Binding-site contacts:
Ligand atom C3 contacts residue ASN288 of chain 1.A at 3.9 Å.
Ligand atom C1 contacts residue ASN288 of chain 1.A at 1.5 Å.
Ligand atom C2 contacts residue ASN288 of chain 1.A at 2.7 Å.
Ligand atom C4 contacts residue ASN288 of chain 1.A at 4.1 Å.
Ligand atom C5 contacts residue GLU287 of chain 1.A at 3.9 Å.
Ligand atom O6 contacts residue ASN286 of chain 1.A at 3.6 Å.
Ligand atom C1 contacts residue GLU287 of chain 1.A at 4.5 Å.
Ligand atom C6 contacts residue GLU287 of chain 1.A at 3.6 Å.
Ligand atom C5 contacts residue ASN288 of chain 1.A at 3.4 Å.
Ligand atom O7 contacts residue ASN288 of chain 1.A at 4.5 Å.
Ligand atom N2 contacts residue ASN288 of chain 1.A at 3.4 Å (h-bond).
Ligand atom O6 contacts residue ASN288 of chain 1.A at 4.1 Å.
Ligand atom C6 contacts residue ASN288 of chain 1.A at 4.3 Å.
Ligand atom C7 contacts residue ASN288 of chain 1.A at 4.2 Å.
Ligand atom O6 contacts residue GLU287 of chain 1.A at 3.7 Å.
Ligand atom C4 contacts residue GLU287 of chain 1.A at 4.0 Å.
Ligand atom O5 contacts residue ASN288 of chain 1.A at 2.0 Å (h-bond).
Ligand atom O5 contacts residue GLU287 of chain 1.A at 3.4 Å (salt-bridge).

Sequence of chain 1.A:
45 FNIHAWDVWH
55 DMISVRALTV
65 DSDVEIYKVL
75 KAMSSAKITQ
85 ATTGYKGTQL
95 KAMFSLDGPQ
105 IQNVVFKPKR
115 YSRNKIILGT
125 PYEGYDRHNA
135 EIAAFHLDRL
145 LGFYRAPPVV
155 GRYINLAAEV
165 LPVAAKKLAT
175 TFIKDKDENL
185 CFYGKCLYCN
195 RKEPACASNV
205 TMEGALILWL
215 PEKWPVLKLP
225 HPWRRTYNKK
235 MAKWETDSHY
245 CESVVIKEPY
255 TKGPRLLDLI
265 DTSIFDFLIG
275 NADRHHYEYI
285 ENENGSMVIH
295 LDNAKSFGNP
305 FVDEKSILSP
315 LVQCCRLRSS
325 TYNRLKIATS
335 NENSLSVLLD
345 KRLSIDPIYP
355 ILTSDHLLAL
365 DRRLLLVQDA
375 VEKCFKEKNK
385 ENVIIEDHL

This protein binds this small molecule.
Small molecule (SMILES): CC(=O)N[C@@H]1[C@@H](O)[C@H](O)[C@@H](CO)O[C@H]1O